Sequence of chain 1.B:
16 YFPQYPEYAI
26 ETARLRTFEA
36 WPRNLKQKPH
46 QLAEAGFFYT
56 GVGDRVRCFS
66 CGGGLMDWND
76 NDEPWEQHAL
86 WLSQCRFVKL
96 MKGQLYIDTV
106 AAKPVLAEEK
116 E

A protein and the small-molecule ligand that binds it are described below.
Small molecule (SMILES): CC[C@H](C)[C@H](NC(=O)[C@H](Cc1ccccc1)NC(=O)[C@@H]1CCCN1C(=O)[C@@H]1CCCN1)C(=O)N[C@@H](CO)C(=O)N[C@@H](CC(C)C)C(=O)N[C@H](C=O)CC(N)=O

Binding-site contacts:
Ligand atom CD1 contacts residue TRP73 of chain 1.B at 3.3 Å (hydrophobic).
Ligand atom CD2 contacts residue LEU70 of chain 1.B at 3.5 Å (hydrophobic).
Ligand atom CG2 contacts residue TRP86 of chain 1.B at 3.2 Å (hydrophobic).
Ligand atom CG contacts residue MET71 of chain 1.B at 3.3 Å (hydrophobic).
Ligand atom CZ contacts residue ARG60 of chain 1.B at 3.6 Å.
Ligand atom O contacts residue ARG62 of chain 1.B at 3.6 Å.
Ligand atom CD2 contacts residue TRP86 of chain 1.B at 3.7 Å (hydrophobic).
Ligand atom N contacts residue MET71 of chain 1.B at 2.9 Å (h-bond).
Ligand atom CE2 contacts residue GLY69 of chain 1.B at 3.5 Å.
Ligand atom CE2 contacts residue VAL61 of chain 1.B at 3.5 Å (hydrophobic).
Ligand atom ND2 contacts residue ASP72 of chain 1.B at 2.5 Å (salt-bridge).
Ligand atom CB contacts residue ASN74 of chain 1.B at 3.1 Å.
Ligand atom CE1 contacts residue ARG62 of chain 1.B at 3.7 Å.
Ligand atom OD1 contacts residue ASN74 of chain 1.B at 3.2 Å (h-bond).
Ligand atom CG contacts residue ASN74 of chain 1.B at 2.8 Å.
Ligand atom N contacts residue ARG62 of chain 1.B at 2.7 Å (salt-bridge).
Ligand atom N contacts residue ASP72 of chain 1.B at 3.6 Å.
Ligand atom CA contacts residue MET71 of chain 1.B at 3.6 Å (hydrophobic).
Ligand atom CD1 contacts residue ARG62 of chain 1.B at 3.7 Å.
Ligand atom OG contacts residue ASP72 of chain 1.B at 2.5 Å (salt-bridge).
Ligand atom CA contacts residue ARG62 of chain 1.B at 3.7 Å.
Ligand atom O contacts residue MET71 of chain 1.B at 3.0 Å (h-bond).
Ligand atom CB contacts residue MET71 of chain 1.B at 3.5 Å (hydrophobic).
Ligand atom CB contacts residue GLY69 of chain 1.B at 3.5 Å.
Ligand atom CD contacts residue ARG62 of chain 1.B at 3.7 Å.
Ligand atom ND2 contacts residue ASP77 of chain 1.B at 3.0 Å (salt-bridge).
Ligand atom CD2 contacts residue GLY69 of chain 1.B at 3.3 Å.
Ligand atom O contacts residue LEU70 of chain 1.B at 3.5 Å.
Ligand atom C contacts residue ARG62 of chain 1.B at 3.6 Å.
Ligand atom CG contacts residue ASP72 of chain 1.B at 3.6 Å.
Ligand atom CB contacts residue MET71 of chain 1.B at 3.7 Å (hydrophobic).
Ligand atom CD2 contacts residue LEU70 of chain 1.B at 3.5 Å (hydrophobic).
Ligand atom O contacts residue ASP72 of chain 1.B at 3.2 Å (salt-bridge).
Ligand atom N contacts residue GLY69 of chain 1.B at 3.0 Å (h-bond).
Ligand atom CB contacts residue ASP72 of chain 1.B at 3.5 Å.
Ligand atom C contacts residue MET71 of chain 1.B at 3.7 Å (hydrophobic).
Ligand atom CB contacts residue ASP72 of chain 1.B at 3.1 Å.
Ligand atom ND2 contacts residue ASN74 of chain 1.B at 3.0 Å (h-bond).
Ligand atom CE2 contacts residue ARG60 of chain 1.B at 3.6 Å.
Ligand atom CD2 contacts residue GLN82 of chain 1.B at 3.6 Å.